Sequence of chain 1.D:
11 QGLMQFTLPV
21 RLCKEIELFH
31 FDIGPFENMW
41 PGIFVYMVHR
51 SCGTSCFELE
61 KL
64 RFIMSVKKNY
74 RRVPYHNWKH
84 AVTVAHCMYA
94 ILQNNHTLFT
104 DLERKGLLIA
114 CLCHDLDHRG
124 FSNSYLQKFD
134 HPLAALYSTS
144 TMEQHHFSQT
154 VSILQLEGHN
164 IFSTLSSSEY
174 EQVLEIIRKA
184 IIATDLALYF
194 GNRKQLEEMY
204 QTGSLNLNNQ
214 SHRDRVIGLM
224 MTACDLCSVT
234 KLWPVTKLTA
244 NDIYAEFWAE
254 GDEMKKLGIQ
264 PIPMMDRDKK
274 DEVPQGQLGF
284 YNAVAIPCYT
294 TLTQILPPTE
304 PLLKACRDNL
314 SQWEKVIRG

Binding-site contacts:
Ligand atom C23 contacts residue VAL232 of chain 1.D at 3.8 Å (hydrophobic).
Ligand atom C21 contacts residue GLN280 of chain 1.D at 3.7 Å.
Ligand atom C13 contacts residue PHE283 of chain 1.D at 3.8 Å (hydrophobic).
Ligand atom N8 contacts residue MET267 of chain 1.D at 3.4 Å (h-bond).
Ligand atom C5 contacts residue MET267 of chain 1.D at 3.2 Å (hydrophobic).
Ligand atom C26 contacts residue PHE250 of chain 1.D at 3.4 Å (hydrophobic).
Ligand atom C3 contacts residue MET267 of chain 1.D at 3.5 Å (hydrophobic).
Ligand atom C12 contacts residue GLY282 of chain 1.D at 3.6 Å.
Ligand atom C15 contacts residue PHE283 of chain 1.D at 3.6 Å (hydrophobic).
Ligand atom N1 contacts residue MET267 of chain 1.D at 3.4 Å (h-bond).
Ligand atom N22 contacts residue PHE283 of chain 1.D at 3.8 Å.
Ligand atom N8 contacts residue TYR247 of chain 1.D at 3.9 Å.
Ligand atom C18 contacts residue PHE283 of chain 1.D at 3.5 Å (hydrophobic).
Ligand atom C6 contacts residue MET267 of chain 1.D at 3.7 Å (hydrophobic).
Ligand atom N14 contacts residue PHE283 of chain 1.D at 3.8 Å.
Ligand atom C16 contacts residue PHE283 of chain 1.D at 3.5 Å (hydrophobic).
Ligand atom C25 contacts residue TYR247 of chain 1.D at 3.3 Å (hydrophobic).
Ligand atom N20 contacts residue PHE250 of chain 1.D at 3.8 Å.
Ligand atom C10 contacts residue VAL287 of chain 1.D at 3.8 Å (hydrophobic).
Ligand atom N14 contacts residue LEU229 of chain 1.D at 4.0 Å.
Ligand atom N20 contacts residue PHE283 of chain 1.D at 3.6 Å.
Ligand atom C9 contacts residue VAL287 of chain 1.D at 3.9 Å (hydrophobic).
Ligand atom C17 contacts residue PHE283 of chain 1.D at 3.5 Å (hydrophobic).
Ligand atom N22 contacts residue GLN280 of chain 1.D at 3.1 Å (h-bond).
Ligand atom C3 contacts residue PHE283 of chain 1.D at 3.7 Å (hydrophobic).
Ligand atom N2 contacts residue MET267 of chain 1.D at 3.5 Å.
Ligand atom N4 contacts residue PHE283 of chain 1.D at 3.7 Å.
Ligand atom C17 contacts residue ILE246 of chain 1.D at 3.8 Å (hydrophobic).
Ligand atom N19 contacts residue PHE283 of chain 1.D at 3.5 Å.
Ligand atom C11 contacts residue ALA286 of chain 1.D at 3.6 Å (hydrophobic).
Ligand atom C23 contacts residue ILE246 of chain 1.D at 3.6 Å (hydrophobic).
Ligand atom C26 contacts residue MET267 of chain 1.D at 3.0 Å (hydrophobic).
Ligand atom C24 contacts residue PHE283 of chain 1.D at 3.9 Å (hydrophobic).
Ligand atom N14 contacts residue ILE246 of chain 1.D at 3.9 Å.
Ligand atom C15 contacts residue LEU229 of chain 1.D at 3.5 Å (hydrophobic).
Ligand atom C21 contacts residue PHE283 of chain 1.D at 3.8 Å (hydrophobic).
Ligand atom C23 contacts residue PHE283 of chain 1.D at 3.9 Å (hydrophobic).
Ligand atom C6 contacts residue PHE250 of chain 1.D at 3.5 Å (hydrophobic).
Ligand atom N4 contacts residue MET267 of chain 1.D at 3.6 Å.
Ligand atom C25 contacts residue GLN280 of chain 1.D at 3.3 Å.

This small molecule binds to this protein.
Small molecule (SMILES): Cc1ncc(C)n2nc(CN(C)c3nc(-c4ccccc4)nn3C)nc12